The protein below binds the small molecule below.
Small molecule (SMILES): CC(=O)N[C@@H]1[C@@H](O)[C@H](O)[C@@H](CO)O[C@H]1O

Sequence of chain 1.C:
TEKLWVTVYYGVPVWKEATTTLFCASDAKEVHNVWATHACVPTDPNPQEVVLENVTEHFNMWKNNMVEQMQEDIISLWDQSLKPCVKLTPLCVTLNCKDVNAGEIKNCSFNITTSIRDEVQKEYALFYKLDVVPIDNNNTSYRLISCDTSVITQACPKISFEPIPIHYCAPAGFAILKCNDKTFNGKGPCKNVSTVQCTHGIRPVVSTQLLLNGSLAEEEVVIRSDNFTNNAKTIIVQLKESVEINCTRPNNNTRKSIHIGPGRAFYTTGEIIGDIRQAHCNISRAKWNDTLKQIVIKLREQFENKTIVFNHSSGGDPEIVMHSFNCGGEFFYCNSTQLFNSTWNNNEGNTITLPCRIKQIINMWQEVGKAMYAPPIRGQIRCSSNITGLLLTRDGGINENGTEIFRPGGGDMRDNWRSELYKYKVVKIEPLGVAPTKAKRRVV

Binding-site contacts:
Ligand atom O6 contacts residue ASN363 of chain 1.C at 4.2 Å.
Ligand atom C5 contacts residue ASN363 of chain 1.C at 3.3 Å.
Ligand atom C1 contacts residue ASN363 of chain 1.C at 1.4 Å.
Ligand atom C4 contacts residue ASN363 of chain 1.C at 4.1 Å.
Ligand atom N2 contacts residue ASN363 of chain 1.C at 3.1 Å (h-bond).
Ligand atom O7 contacts residue ASN363 of chain 1.C at 4.0 Å.
Ligand atom C3 contacts residue ASN363 of chain 1.C at 3.9 Å.
Ligand atom O5 contacts residue ASN363 of chain 1.C at 2.0 Å (h-bond).
Ligand atom C7 contacts residue ASN363 of chain 1.C at 3.6 Å.
Ligand atom C2 contacts residue ASN363 of chain 1.C at 2.6 Å.
Ligand atom C6 contacts residue ASN363 of chain 1.C at 4.3 Å.